Binding-site contacts:
Ligand atom N1 contacts residue SER80 of chain 3.C at 4.4 Å.
Ligand atom C2 contacts residue ARG105 of chain 1.C at 3.8 Å.
Ligand atom O62 contacts residue SER52 of chain 1.C at 3.2 Å (h-bond).
Ligand atom O61 contacts residue SER52 of chain 1.C at 4.2 Å.
Ligand atom O5 contacts residue LYS83 of chain 3.C at 3.5 Å (salt-bridge).
Ligand atom C61 contacts residue PO41 of chain 1.H at 4.1 Å.
Ligand atom C2 contacts residue SER52 of chain 1.C at 3.2 Å.
Ligand atom O2 contacts residue ARG105 of chain 1.C at 2.8 Å (salt-bridge).
Ligand atom N3 contacts residue ARG105 of chain 1.C at 4.2 Å.
Ligand atom C5 contacts residue PRO268 of chain 1.C at 3.8 Å (hydrophobic).
Ligand atom N3 contacts residue ALA51 of chain 1.C at 3.5 Å (h-bond).
Ligand atom C6 contacts residue SER52 of chain 1.C at 3.9 Å.
Ligand atom O62 contacts residue SER80 of chain 3.C at 4.3 Å.
Ligand atom N1 contacts residue SER52 of chain 1.C at 3.3 Å (h-bond).
Ligand atom C61 contacts residue SER52 of chain 1.C at 3.7 Å.
Ligand atom C61 contacts residue ARG54 of chain 1.C at 3.6 Å.
Ligand atom O61 contacts residue SER80 of chain 3.C at 3.0 Å (h-bond).
Ligand atom O61 contacts residue LEU81 of chain 3.C at 3.8 Å.
Ligand atom N3 contacts residue SER80 of chain 3.C at 4.1 Å.
Ligand atom O62 contacts residue THR55 of chain 1.C at 3.7 Å.
Ligand atom C4 contacts residue LYS83 of chain 3.C at 3.6 Å.
Ligand atom O4 contacts residue SER80 of chain 3.C at 2.7 Å (h-bond).
Ligand atom C2 contacts residue PO41 of chain 1.H at 3.2 Å.
Ligand atom O62 contacts residue PO41 of chain 1.H at 3.5 Å (h-bond).
Ligand atom N1 contacts residue PO41 of chain 1.H at 2.7 Å (h-bond).
Ligand atom O61 contacts residue THR53 of chain 1.C at 3.8 Å.
Ligand atom O2 contacts residue SER52 of chain 1.C at 3.4 Å (h-bond).
Ligand atom O62 contacts residue ARG54 of chain 1.C at 2.8 Å.
Ligand atom O4 contacts residue LYS83 of chain 3.C at 3.0 Å.
Ligand atom O61 contacts residue ARG54 of chain 1.C at 3.3 Å (salt-bridge).
Ligand atom C6 contacts residue SER80 of chain 3.C at 3.4 Å.
Ligand atom C4 contacts residue SER80 of chain 3.C at 3.6 Å.
Ligand atom C61 contacts residue THR53 of chain 1.C at 4.2 Å.
Ligand atom O62 contacts residue THR53 of chain 1.C at 4.3 Å.
Ligand atom C6 contacts residue PO41 of chain 1.H at 3.9 Å.
Ligand atom C5 contacts residue SER80 of chain 3.C at 4.0 Å.
Ligand atom C2 contacts residue ALA51 of chain 1.C at 4.5 Å (hydrophobic).
Ligand atom N3 contacts residue SER52 of chain 1.C at 3.6 Å.
Ligand atom O2 contacts residue PO41 of chain 1.H at 2.8 Å (h-bond).
Ligand atom C61 contacts residue SER80 of chain 3.C at 3.4 Å.

Sequence of chain 3.C:
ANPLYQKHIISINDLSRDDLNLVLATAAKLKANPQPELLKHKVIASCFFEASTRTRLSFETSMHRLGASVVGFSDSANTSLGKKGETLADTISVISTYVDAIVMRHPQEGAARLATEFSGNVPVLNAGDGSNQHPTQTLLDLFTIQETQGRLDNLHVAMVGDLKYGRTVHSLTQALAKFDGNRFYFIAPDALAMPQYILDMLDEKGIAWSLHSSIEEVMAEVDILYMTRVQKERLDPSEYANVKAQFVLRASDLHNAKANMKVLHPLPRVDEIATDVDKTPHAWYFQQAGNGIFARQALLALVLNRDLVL

Sequence of chain 1.C:
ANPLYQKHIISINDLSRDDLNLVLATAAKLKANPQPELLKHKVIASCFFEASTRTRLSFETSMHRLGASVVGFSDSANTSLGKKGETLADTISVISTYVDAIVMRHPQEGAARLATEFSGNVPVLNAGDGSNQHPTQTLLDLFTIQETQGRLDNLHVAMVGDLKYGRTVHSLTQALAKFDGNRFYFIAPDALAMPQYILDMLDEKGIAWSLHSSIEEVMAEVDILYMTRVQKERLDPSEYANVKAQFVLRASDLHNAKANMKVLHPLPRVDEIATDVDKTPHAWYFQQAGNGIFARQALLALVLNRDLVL

This protein binds this small molecule.
Small molecule (SMILES): NC(=O)N[C@@H](CC(=O)O)C(=O)O